Binding-site contacts:
Ligand atom C1 contacts residue THR267 of chain 2.A at 3.9 Å.
Ligand atom N2 contacts residue ASN265 of chain 2.A at 3.1 Å (h-bond).
Ligand atom C1 contacts residue ASN265 of chain 2.A at 1.8 Å.
Ligand atom O5 contacts residue THR267 of chain 2.A at 4.1 Å.
Ligand atom C8 contacts residue ALA362 of chain 2.A at 3.7 Å (hydrophobic).
Ligand atom O7 contacts residue ALA362 of chain 2.A at 3.6 Å.
Ligand atom C6 contacts residue ASP268 of chain 2.A at 4.3 Å.
Ligand atom O5 contacts residue ASN265 of chain 2.A at 2.4 Å (h-bond).
Ligand atom C8 contacts residue SER363 of chain 2.A at 4.0 Å.
Ligand atom C3 contacts residue ASN265 of chain 2.A at 3.9 Å.
Ligand atom C5 contacts residue THR267 of chain 2.A at 4.0 Å.
Ligand atom C4 contacts residue ASN265 of chain 2.A at 4.2 Å.
Ligand atom C7 contacts residue ASN265 of chain 2.A at 3.6 Å.
Ligand atom O6 contacts residue ASP268 of chain 2.A at 4.3 Å.
Ligand atom O7 contacts residue ASN265 of chain 2.A at 3.9 Å.
Ligand atom O5 contacts residue ASP268 of chain 2.A at 3.7 Å.
Ligand atom C5 contacts residue ASN265 of chain 2.A at 3.7 Å.
Ligand atom C2 contacts residue ASN265 of chain 2.A at 2.6 Å.
Ligand atom C7 contacts residue ALA362 of chain 2.A at 3.8 Å (hydrophobic).
Ligand atom C6 contacts residue THR267 of chain 2.A at 4.2 Å.

A protein and the small-molecule ligand that binds it are described below.
Small molecule (SMILES): CC(=O)N[C@H]1[C@H](O[C@H]2[C@H](O[C@@H]3O[C@@H](C)[C@@H](O)[C@@H](O)[C@@H]3O)[C@@H](NC(C)=O)CO[C@@H]2CO)O[C@H](CO)[C@@H](O[C@@H]2O[C@H](CO)[C@@H](O)[C@H](O)[C@@H]2O[C@@H]2OC[C@@H](O)[C@H](O)[C@H]2O)[C@@H]1O

Sequence of chain 2.A:
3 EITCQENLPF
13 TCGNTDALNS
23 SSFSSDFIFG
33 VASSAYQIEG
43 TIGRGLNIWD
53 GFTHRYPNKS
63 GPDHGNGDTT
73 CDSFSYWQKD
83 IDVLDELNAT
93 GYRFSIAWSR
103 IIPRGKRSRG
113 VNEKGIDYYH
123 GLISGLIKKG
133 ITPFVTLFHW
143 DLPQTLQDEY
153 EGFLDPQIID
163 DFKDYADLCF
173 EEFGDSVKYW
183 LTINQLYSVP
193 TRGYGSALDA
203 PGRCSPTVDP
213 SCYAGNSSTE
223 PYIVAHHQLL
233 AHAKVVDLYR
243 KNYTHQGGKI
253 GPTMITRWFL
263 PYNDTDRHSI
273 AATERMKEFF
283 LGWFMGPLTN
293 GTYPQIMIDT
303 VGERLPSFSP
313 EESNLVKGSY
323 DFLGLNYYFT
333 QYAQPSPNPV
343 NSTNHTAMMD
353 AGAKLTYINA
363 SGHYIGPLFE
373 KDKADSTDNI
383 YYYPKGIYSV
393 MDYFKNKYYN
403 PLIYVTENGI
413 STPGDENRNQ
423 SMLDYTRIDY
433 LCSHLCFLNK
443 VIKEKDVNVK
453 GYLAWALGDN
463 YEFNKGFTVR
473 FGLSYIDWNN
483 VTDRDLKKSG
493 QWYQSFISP